Binding-site contacts:
Ligand atom C6 contacts residue THR38 of chain 1.A at 4.1 Å.
Ligand atom O6 contacts residue THR38 of chain 1.A at 4.3 Å.
Ligand atom C1 contacts residue THR316 of chain 1.A at 3.6 Å.
Ligand atom C3 contacts residue ASN36 of chain 1.A at 3.8 Å.
Ligand atom O7 contacts residue ASN36 of chain 1.A at 3.8 Å.
Ligand atom O5 contacts residue THR316 of chain 1.A at 3.2 Å (h-bond).
Ligand atom O6 contacts residue THR316 of chain 1.A at 3.6 Å.
Ligand atom N2 contacts residue ASN36 of chain 1.A at 2.9 Å (h-bond).
Ligand atom C4 contacts residue ASN36 of chain 1.A at 4.3 Å.
Ligand atom C2 contacts residue ASN36 of chain 1.A at 2.4 Å.
Ligand atom C1 contacts residue ASN36 of chain 1.A at 1.5 Å.
Ligand atom C5 contacts residue THR316 of chain 1.A at 4.4 Å.
Ligand atom C7 contacts residue ASN36 of chain 1.A at 3.5 Å.
Ligand atom C5 contacts residue ASN36 of chain 1.A at 3.6 Å.
Ligand atom O5 contacts residue ASN36 of chain 1.A at 2.4 Å (h-bond).

Sequence of chain 1.A:
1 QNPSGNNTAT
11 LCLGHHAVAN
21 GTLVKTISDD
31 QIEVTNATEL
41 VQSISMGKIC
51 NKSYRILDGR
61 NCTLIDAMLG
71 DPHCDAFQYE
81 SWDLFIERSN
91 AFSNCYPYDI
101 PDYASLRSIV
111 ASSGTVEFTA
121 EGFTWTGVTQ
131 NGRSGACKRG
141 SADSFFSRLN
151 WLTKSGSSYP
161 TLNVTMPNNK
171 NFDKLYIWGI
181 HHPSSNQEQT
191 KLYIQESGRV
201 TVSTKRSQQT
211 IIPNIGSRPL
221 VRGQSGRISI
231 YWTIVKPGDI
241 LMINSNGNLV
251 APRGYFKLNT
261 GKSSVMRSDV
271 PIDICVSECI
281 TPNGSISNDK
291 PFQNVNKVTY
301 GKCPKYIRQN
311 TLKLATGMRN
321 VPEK

The small molecule below binds the protein below.
Small molecule (SMILES): CC(=O)N[C@H]1[C@H](O[C@H]2[C@H](O)[C@@H](NC(C)=O)CO[C@@H]2CO)O[C@H](CO)[C@@H](O[C@@H]2O[C@H](CO)[C@@H](O)[C@H](O)[C@@H]2O)[C@@H]1O